Binding-site contacts:
Ligand atom N9 contacts residue GLY457 of chain 1.I at 3.6 Å.
Ligand atom S1G contacts residue MG1 of chain 1.XA at 3.1 Å.
Ligand atom O2B contacts residue THR454 of chain 1.I at 2.4 Å (h-bond).
Ligand atom C6 contacts residue ILE418 of chain 1.I at 3.4 Å (hydrophobic).
Ligand atom C6 contacts residue GLN420 of chain 1.I at 3.5 Å.
Ligand atom S1G contacts residue THR454 of chain 1.I at 3.5 Å.
Ligand atom N1 contacts residue VAL456 of chain 1.I at 3.2 Å (h-bond).
Ligand atom N1 contacts residue GLN420 of chain 1.I at 3.5 Å (h-bond).
Ligand atom PB contacts residue MG1 of chain 1.XA at 2.8 Å.
Ligand atom C1' contacts residue ILE618 of chain 1.I at 3.6 Å (hydrophobic).
Ligand atom N7 contacts residue VAL417 of chain 1.I at 3.8 Å.
Ligand atom N7 contacts residue ILE418 of chain 1.I at 3.5 Å (h-bond).
Ligand atom C4' contacts residue GLY457 of chain 1.I at 3.7 Å.
Ligand atom N3 contacts residue VAL456 of chain 1.I at 3.2 Å.
Ligand atom N7 contacts residue GLU460 of chain 1.I at 3.5 Å.
Ligand atom C5' contacts residue GLY457 of chain 1.I at 3.4 Å.
Ligand atom N6 contacts residue GLN420 of chain 1.I at 3.2 Å (h-bond).
Ligand atom C6 contacts residue VAL456 of chain 1.I at 3.4 Å (hydrophobic).
Ligand atom O2B contacts residue MG1 of chain 1.XA at 2.5 Å.
Ligand atom O2G contacts residue THR454 of chain 1.I at 3.1 Å.
Ligand atom O4' contacts residue GLY457 of chain 1.I at 3.0 Å (h-bond).
Ligand atom S1G contacts residue LYS458 of chain 1.I at 3.5 Å.
Ligand atom C8 contacts residue GLU460 of chain 1.I at 3.0 Å.
Ligand atom O3B contacts residue MG1 of chain 1.XA at 2.2 Å.
Ligand atom O3B contacts residue THR459 of chain 1.I at 3.3 Å.
Ligand atom O2B contacts residue LYS458 of chain 1.I at 3.5 Å (salt-bridge).
Ligand atom N3 contacts residue GLY457 of chain 1.I at 3.3 Å (h-bond).
Ligand atom O3A contacts residue MG1 of chain 1.XA at 3.5 Å.
Ligand atom O2' contacts residue GLU460 of chain 1.I at 3.0 Å (salt-bridge).
Ligand atom C2 contacts residue VAL456 of chain 1.I at 3.1 Å (hydrophobic).
Ligand atom N6 contacts residue ILE418 of chain 1.I at 2.2 Å (h-bond).
Ligand atom C4 contacts residue GLY457 of chain 1.I at 3.5 Å.
Ligand atom O2B contacts residue GLY455 of chain 1.I at 3.8 Å.
Ligand atom C4 contacts residue VAL456 of chain 1.I at 3.4 Å (hydrophobic).
Ligand atom C1' contacts residue GLY457 of chain 1.I at 3.7 Å.
Ligand atom O4' contacts residue VAL658 of chain 1.I at 3.5 Å.
Ligand atom PG contacts residue MG1 of chain 1.XA at 3.2 Å.
Ligand atom C5 contacts residue VAL456 of chain 1.I at 3.5 Å (hydrophobic).
Ligand atom C2' contacts residue GLU460 of chain 1.I at 3.1 Å.
Ligand atom C4' contacts residue VAL658 of chain 1.I at 3.7 Å (hydrophobic).

This small molecule binds to this protein.
Small molecule (SMILES): Nc1ncnc2c1ncn2[C@@H]1O[C@H](COP(=O)(O)OP(=O)(O)OP(O)(O)=S)[C@@H](O)[C@H]1O

Sequence of chain 1.I:
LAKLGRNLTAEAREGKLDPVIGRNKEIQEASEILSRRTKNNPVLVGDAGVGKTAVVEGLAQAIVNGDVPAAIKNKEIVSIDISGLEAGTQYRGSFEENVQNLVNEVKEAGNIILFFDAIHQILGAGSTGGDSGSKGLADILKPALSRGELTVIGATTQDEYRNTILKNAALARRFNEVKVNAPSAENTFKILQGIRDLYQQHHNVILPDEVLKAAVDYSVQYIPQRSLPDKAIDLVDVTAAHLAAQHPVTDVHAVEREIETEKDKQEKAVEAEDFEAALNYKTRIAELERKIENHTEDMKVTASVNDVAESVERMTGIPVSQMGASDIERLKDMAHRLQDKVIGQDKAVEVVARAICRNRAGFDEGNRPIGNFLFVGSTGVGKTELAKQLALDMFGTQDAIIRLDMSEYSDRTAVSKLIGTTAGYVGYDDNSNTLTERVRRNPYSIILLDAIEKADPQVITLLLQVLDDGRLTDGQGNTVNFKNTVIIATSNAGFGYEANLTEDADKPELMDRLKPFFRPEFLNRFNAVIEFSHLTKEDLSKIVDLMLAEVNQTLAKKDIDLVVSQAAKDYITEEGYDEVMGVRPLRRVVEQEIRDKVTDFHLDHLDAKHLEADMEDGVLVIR